Sequence of chain 54.A:
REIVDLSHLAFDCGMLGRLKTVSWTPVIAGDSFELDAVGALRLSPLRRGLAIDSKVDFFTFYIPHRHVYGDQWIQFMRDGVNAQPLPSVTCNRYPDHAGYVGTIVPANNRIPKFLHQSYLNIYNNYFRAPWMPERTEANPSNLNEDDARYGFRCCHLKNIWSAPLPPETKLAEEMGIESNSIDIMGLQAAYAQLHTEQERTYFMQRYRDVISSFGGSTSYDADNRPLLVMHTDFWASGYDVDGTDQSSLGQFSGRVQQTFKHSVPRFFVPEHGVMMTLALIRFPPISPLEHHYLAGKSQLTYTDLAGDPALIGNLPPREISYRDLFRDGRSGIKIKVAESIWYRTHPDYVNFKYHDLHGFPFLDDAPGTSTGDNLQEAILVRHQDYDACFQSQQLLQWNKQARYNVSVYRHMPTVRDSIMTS

This protein binds this small molecule.
Small molecule (SMILES): Nc1ccn([C@H]2C[C@H](O)[C@@H](COP(=O)(O)O)O2)c(=O)n1

Binding-site contacts:
Ligand atom C4' contacts residue DC1 of chain 54.G at 1.2 Å.
Ligand atom O3' contacts residue DC1 of chain 54.G at 1.5 Å (h-bond).
Ligand atom O5' contacts residue PHE277 of chain 54.A at 4.1 Å.
Ligand atom O4' contacts residue ARG10 of chain 54.A at 4.1 Å.
Ligand atom C2' contacts residue DC1 of chain 54.G at 1.4 Å.
Ligand atom O4' contacts residue PHE277 of chain 54.A at 4.4 Å.
Ligand atom OP2 contacts residue PHE277 of chain 54.A at 3.8 Å.
Ligand atom C1' contacts residue ARG10 of chain 54.A at 3.5 Å.
Ligand atom P contacts residue PHE277 of chain 54.A at 3.7 Å.
Ligand atom O4' contacts residue DC1 of chain 54.G at 0.4 Å (h-bond).
Ligand atom OP2 contacts residue DC1 of chain 54.G at 1.1 Å.
Ligand atom C5' contacts residue PHE277 of chain 54.A at 3.8 Å (hydrophobic).
Ligand atom OP1 contacts residue DC1 of chain 54.G at 0.3 Å (h-bond).
Ligand atom C3' contacts residue DC1 of chain 54.G at 1.0 Å.
Ligand atom P contacts residue DC1 of chain 54.G at 0.8 Å.
Ligand atom C1' contacts residue DC1 of chain 54.G at 1.4 Å.
Ligand atom C5' contacts residue DC1 of chain 54.G at 1.5 Å.
Ligand atom O5' contacts residue DC1 of chain 54.G at 1.2 Å (h-bond).